This protein binds this small molecule.
Small molecule (SMILES): Nc1cccc(/C=C/c2cc(Br)c(N)c(Br)c2)c1

Sequence of chain 1.B:
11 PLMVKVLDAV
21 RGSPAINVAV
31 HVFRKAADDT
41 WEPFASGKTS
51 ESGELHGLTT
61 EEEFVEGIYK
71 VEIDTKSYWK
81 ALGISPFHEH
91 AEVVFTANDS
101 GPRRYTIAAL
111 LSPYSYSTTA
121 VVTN

Binding-site contacts:
Ligand atom CAL contacts residue IW41 of chain 2.D at 0.4 Å.
Ligand atom CAJ contacts residue LYS15 of chain 2.B at 3.9 Å.
Ligand atom CAQ contacts residue IW41 of chain 2.D at 1.1 Å.
Ligand atom CAE contacts residue LEU17 of chain 1.B at 3.6 Å (hydrophobic).
Ligand atom CAR contacts residue IW41 of chain 2.D at 0.5 Å.
Ligand atom CAF contacts residue IW41 of chain 2.D at 0.6 Å.
Ligand atom CAP contacts residue LEU110 of chain 1.B at 3.9 Å (hydrophobic).
Ligand atom BRAC contacts residue SER117 of chain 1.B at 3.3 Å.
Ligand atom BRAC contacts residue THR119 of chain 1.B at 3.8 Å.
Ligand atom CAP contacts residue IW41 of chain 2.D at 0.0 Å.
Ligand atom CAE contacts residue IW41 of chain 2.D at 1.0 Å.
Ligand atom NAB contacts residue IW41 of chain 2.D at 0.2 Å (h-bond).
Ligand atom NAA contacts residue LYS15 of chain 2.B at 3.3 Å.
Ligand atom NAA contacts residue IW41 of chain 2.D at 0.8 Å.
Ligand atom BRAD contacts residue THR118 of chain 2.B at 3.7 Å.
Ligand atom CAH contacts residue IW41 of chain 2.D at 0.8 Å.
Ligand atom BRAD contacts residue ALA108 of chain 2.B at 3.7 Å.
Ligand atom BRAC contacts residue IW41 of chain 2.D at 0.4 Å.
Ligand atom CAK contacts residue IW41 of chain 2.D at 0.4 Å.
Ligand atom CAN contacts residue IW41 of chain 2.D at 0.2 Å.
Ligand atom CAI contacts residue IW41 of chain 2.D at 1.9 Å.
Ligand atom CAO contacts residue IW41 of chain 2.D at 0.2 Å.
Ligand atom BRAD contacts residue THR119 of chain 2.B at 3.8 Å.
Ligand atom BRAD contacts residue IW41 of chain 2.D at 0.4 Å.
Ligand atom CAM contacts residue LYS15 of chain 2.B at 3.4 Å.
Ligand atom BRAC contacts residue THR118 of chain 1.B at 3.6 Å.
Ligand atom BRAD contacts residue SER117 of chain 2.B at 3.5 Å.
Ligand atom BRAC contacts residue ALA108 of chain 1.B at 4.0 Å.
Ligand atom CAK contacts residue ALA108 of chain 1.B at 3.9 Å (hydrophobic).
Ligand atom NAB contacts residue LEU110 of chain 1.B at 3.5 Å.
Ligand atom CAF contacts residue LEU17 of chain 2.B at 3.8 Å (hydrophobic).
Ligand atom CAH contacts residue LYS15 of chain 2.B at 3.6 Å.
Ligand atom CAE contacts residue ALA108 of chain 2.B at 3.9 Å (hydrophobic).
Ligand atom CAP contacts residue LEU110 of chain 2.B at 3.9 Å (hydrophobic).
Ligand atom NAB contacts residue SER117 of chain 2.B at 3.2 Å (h-bond).
Ligand atom NAB contacts residue SER117 of chain 1.B at 3.2 Å (h-bond).
Ligand atom CAG contacts residue IW41 of chain 2.D at 1.5 Å.
Ligand atom CAJ contacts residue IW41 of chain 2.D at 0.9 Å.
Ligand atom NAB contacts residue LEU110 of chain 2.B at 3.6 Å.
Ligand atom CAM contacts residue IW41 of chain 2.D at 0.8 Å.

Sequence of chain 2.B:
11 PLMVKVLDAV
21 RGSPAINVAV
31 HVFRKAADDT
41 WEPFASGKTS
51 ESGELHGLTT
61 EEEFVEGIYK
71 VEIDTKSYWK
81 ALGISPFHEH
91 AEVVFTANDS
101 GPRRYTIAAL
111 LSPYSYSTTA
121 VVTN